Binding-site contacts:
Ligand atom C20 contacts residue GLY308 of chain 1.A at 3.7 Å.
Ligand atom O46 contacts residue LYS238 of chain 1.A at 3.8 Å.
Ligand atom C16 contacts residue TYR218 of chain 1.A at 4.5 Å (hydrophobic).
Ligand atom O46 contacts residue TYR218 of chain 1.A at 4.2 Å.
Ligand atom N1 contacts residue TYR218 of chain 1.A at 4.3 Å.
Ligand atom O46 contacts residue ARG254 of chain 1.A at 2.9 Å (salt-bridge).
Ligand atom O48 contacts residue ARG254 of chain 1.A at 3.4 Å (salt-bridge).
Ligand atom S8 contacts residue ARG254 of chain 1.A at 3.9 Å.
Ligand atom C16 contacts residue PRO307 of chain 1.A at 4.1 Å (hydrophobic).
Ligand atom C4 contacts residue TYR218 of chain 1.A at 4.3 Å (hydrophobic).
Ligand atom C2 contacts residue TYR218 of chain 1.A at 3.6 Å (hydrophobic).
Ligand atom C20 contacts residue VAL219 of chain 1.A at 3.7 Å (hydrophobic).
Ligand atom O46 contacts residue LEU236 of chain 1.A at 4.5 Å.
Ligand atom C6 contacts residue TYR218 of chain 1.A at 3.6 Å (hydrophobic).
Ligand atom C20 contacts residue TYR218 of chain 1.A at 4.0 Å (hydrophobic).

Sequence of chain 1.A:
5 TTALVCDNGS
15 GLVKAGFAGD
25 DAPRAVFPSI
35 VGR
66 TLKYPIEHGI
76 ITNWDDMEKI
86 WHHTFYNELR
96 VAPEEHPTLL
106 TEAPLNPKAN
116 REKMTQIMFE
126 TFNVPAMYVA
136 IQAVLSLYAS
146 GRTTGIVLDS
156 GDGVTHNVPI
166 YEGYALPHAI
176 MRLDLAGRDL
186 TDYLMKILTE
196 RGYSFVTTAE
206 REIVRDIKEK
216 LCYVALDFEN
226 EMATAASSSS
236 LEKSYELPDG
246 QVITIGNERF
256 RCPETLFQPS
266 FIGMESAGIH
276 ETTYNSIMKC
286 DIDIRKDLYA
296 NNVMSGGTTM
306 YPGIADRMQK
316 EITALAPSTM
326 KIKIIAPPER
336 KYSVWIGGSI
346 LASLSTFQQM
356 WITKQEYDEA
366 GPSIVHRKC

This small molecule binds to this protein.
Small molecule (SMILES): C[N+](C)(C)CCCS(=O)(=O)O